Sequence of chain 1.A:
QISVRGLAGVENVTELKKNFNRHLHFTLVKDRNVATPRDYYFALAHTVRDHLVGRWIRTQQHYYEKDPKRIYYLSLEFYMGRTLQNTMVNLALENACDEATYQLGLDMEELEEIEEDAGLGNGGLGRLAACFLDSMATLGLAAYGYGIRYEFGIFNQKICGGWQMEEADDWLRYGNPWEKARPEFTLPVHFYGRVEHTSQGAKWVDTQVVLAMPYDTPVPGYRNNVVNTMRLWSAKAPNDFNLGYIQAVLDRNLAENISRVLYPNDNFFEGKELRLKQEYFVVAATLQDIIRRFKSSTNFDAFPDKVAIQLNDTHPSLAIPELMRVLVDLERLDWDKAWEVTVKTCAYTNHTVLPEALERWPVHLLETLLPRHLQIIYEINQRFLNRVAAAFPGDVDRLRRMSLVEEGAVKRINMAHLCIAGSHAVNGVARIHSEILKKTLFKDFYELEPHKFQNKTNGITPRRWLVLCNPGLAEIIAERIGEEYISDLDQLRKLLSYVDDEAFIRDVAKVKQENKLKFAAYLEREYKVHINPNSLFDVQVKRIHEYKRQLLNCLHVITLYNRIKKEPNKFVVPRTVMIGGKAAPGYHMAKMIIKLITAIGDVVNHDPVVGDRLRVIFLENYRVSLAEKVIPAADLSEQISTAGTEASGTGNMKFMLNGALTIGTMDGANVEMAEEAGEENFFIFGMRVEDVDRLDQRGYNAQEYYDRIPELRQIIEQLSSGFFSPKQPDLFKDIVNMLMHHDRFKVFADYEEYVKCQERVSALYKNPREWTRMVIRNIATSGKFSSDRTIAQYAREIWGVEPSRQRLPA

Binding-site contacts:
Ligand atom O5 contacts residue HIS378 of chain 1.A at 3.6 Å.
Ligand atom O4 contacts residue ASN485 of chain 1.A at 3.5 Å (h-bond).
Ligand atom C7 contacts residue LEU137 of chain 1.A at 3.6 Å (hydrophobic).
Ligand atom O3 contacts residue SER675 of chain 1.A at 3.0 Å (h-bond).
Ligand atom C6 contacts residue LEU137 of chain 1.A at 3.9 Å (hydrophobic).
Ligand atom O7 contacts residue LEU137 of chain 1.A at 3.0 Å (h-bond).
Ligand atom C3 contacts residue GLY676 of chain 1.A at 3.9 Å.
Ligand atom C3 contacts residue GLU673 of chain 1.A at 3.4 Å.
Ligand atom O6 contacts residue LEU140 of chain 1.A at 3.9 Å.
Ligand atom C10 contacts residue HIS342 of chain 1.A at 4.0 Å.
Ligand atom C6 contacts residue HIS378 of chain 1.A at 3.6 Å.
Ligand atom C12 contacts residue HIS342 of chain 1.A at 3.6 Å.
Ligand atom C6 contacts residue GLY136 of chain 1.A at 3.7 Å.
Ligand atom C9 contacts residue ASP284 of chain 1.A at 3.8 Å.
Ligand atom C5 contacts residue GLY136 of chain 1.A at 3.6 Å.
Ligand atom O5 contacts residue LEU137 of chain 1.A at 3.5 Å (h-bond).
Ligand atom O7 contacts residue GLY136 of chain 1.A at 3.5 Å (h-bond).
Ligand atom O6 contacts residue VAL456 of chain 1.A at 3.8 Å.
Ligand atom C14 contacts residue ASP284 of chain 1.A at 4.0 Å.
Ligand atom C5 contacts residue LEU137 of chain 1.A at 3.7 Å (hydrophobic).
Ligand atom O2 contacts residue GLU673 of chain 1.A at 3.1 Å (salt-bridge).
Ligand atom O4 contacts residue THR677 of chain 1.A at 3.9 Å.
Ligand atom O3 contacts residue GLY676 of chain 1.A at 3.2 Å (h-bond).
Ligand atom O2 contacts residue TYR574 of chain 1.A at 3.0 Å (h-bond).
Ligand atom C2 contacts residue GLU673 of chain 1.A at 3.9 Å.
Ligand atom C11 contacts residue ASN283 of chain 1.A at 4.0 Å.
Ligand atom C10 contacts residue GLU89 of chain 1.A at 3.5 Å.
Ligand atom O3 contacts residue GLU673 of chain 1.A at 2.8 Å (salt-bridge).
Ligand atom C6 contacts residue ASN485 of chain 1.A at 3.3 Å.
Ligand atom O4 contacts residue SER675 of chain 1.A at 3.6 Å.
Ligand atom O8 contacts residue ASN134 of chain 1.A at 3.9 Å.
Ligand atom O2 contacts residue HIS378 of chain 1.A at 3.9 Å.
Ligand atom C4 contacts residue GLY676 of chain 1.A at 3.8 Å.
Ligand atom O4 contacts residue GLY676 of chain 1.A at 2.9 Å (h-bond).
Ligand atom C1 contacts residue LEU137 of chain 1.A at 3.9 Å (hydrophobic).
Ligand atom O6 contacts residue ASN485 of chain 1.A at 2.8 Å (h-bond).
Ligand atom O5 contacts residue GLY136 of chain 1.A at 4.0 Å.
Ligand atom O3 contacts residue ALA674 of chain 1.A at 3.4 Å (h-bond).
Ligand atom C2 contacts residue HIS378 of chain 1.A at 3.5 Å.
Ligand atom O6 contacts residue HIS378 of chain 1.A at 2.8 Å (h-bond).

The protein below binds the small molecule below.
Small molecule (SMILES): O=C(NC(=O)C1CCCCC1)N[C@@H]1O[C@H](CO)[C@@H](O)[C@H](O)[C@H]1O